Sequence of chain 1.A:
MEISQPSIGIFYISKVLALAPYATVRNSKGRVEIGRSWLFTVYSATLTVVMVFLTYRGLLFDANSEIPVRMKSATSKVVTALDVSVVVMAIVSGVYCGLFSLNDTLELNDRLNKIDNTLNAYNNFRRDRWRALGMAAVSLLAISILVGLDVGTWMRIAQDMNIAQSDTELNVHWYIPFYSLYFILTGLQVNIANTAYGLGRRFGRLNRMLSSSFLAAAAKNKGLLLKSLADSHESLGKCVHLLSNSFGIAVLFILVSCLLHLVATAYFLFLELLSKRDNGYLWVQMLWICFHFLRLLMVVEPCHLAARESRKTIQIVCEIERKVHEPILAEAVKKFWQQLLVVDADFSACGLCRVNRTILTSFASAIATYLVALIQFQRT

This small molecule binds to this protein.
Small molecule (SMILES): OC[C@H]1O[C@](O)(CO)[C@@H](O)[C@@H]1O

Binding-site contacts:
Ligand atom O2 contacts residue ARG70 of chain 1.A at 2.9 Å (salt-bridge).
Ligand atom O4 contacts residue THR310 of chain 1.A at 2.4 Å (h-bond).
Ligand atom O2 contacts residue ASP83 of chain 1.A at 2.1 Å (salt-bridge).
Ligand atom O1 contacts residue ASP150 of chain 1.A at 3.2 Å (salt-bridge).
Ligand atom O6 contacts residue PHE313 of chain 1.A at 3.4 Å.
Ligand atom C6 contacts residue GLN330 of chain 1.A at 3.0 Å.
Ligand atom C1 contacts residue PHE178 of chain 1.A at 3.8 Å (hydrophobic).
Ligand atom C4 contacts residue THR310 of chain 1.A at 3.0 Å.
Ligand atom O1 contacts residue ARG70 of chain 1.A at 3.0 Å (salt-bridge).
Ligand atom O6 contacts residue GLN330 of chain 1.A at 4.1 Å.
Ligand atom O5 contacts residue ASP83 of chain 1.A at 4.0 Å.
Ligand atom C6 contacts residue THR310 of chain 1.A at 3.1 Å.
Ligand atom O3 contacts residue TYR182 of chain 1.A at 2.3 Å (h-bond).
Ligand atom C6 contacts residue PHE313 of chain 1.A at 3.9 Å (hydrophobic).
Ligand atom C2 contacts residue ASP83 of chain 1.A at 3.2 Å.
Ligand atom C2 contacts residue TYR182 of chain 1.A at 4.0 Å (hydrophobic).
Ligand atom O6 contacts residue ASP83 of chain 1.A at 3.8 Å.
Ligand atom C1 contacts residue TRP333 of chain 1.A at 3.5 Å (hydrophobic).
Ligand atom C4 contacts residue TYR182 of chain 1.A at 4.1 Å (hydrophobic).
Ligand atom C5 contacts residue TRP333 of chain 1.A at 4.0 Å (hydrophobic).
Ligand atom O6 contacts residue THR310 of chain 1.A at 3.7 Å.
Ligand atom O5 contacts residue ARG70 of chain 1.A at 3.6 Å.
Ligand atom O1 contacts residue TYR179 of chain 1.A at 3.6 Å.
Ligand atom O2 contacts residue PHE178 of chain 1.A at 3.5 Å.
Ligand atom C3 contacts residue TYR182 of chain 1.A at 3.0 Å (hydrophobic).
Ligand atom O3 contacts residue PHE178 of chain 1.A at 3.9 Å.
Ligand atom C3 contacts residue ASP83 of chain 1.A at 3.3 Å.
Ligand atom O1 contacts residue PHE178 of chain 1.A at 3.4 Å.
Ligand atom O3 contacts residue ASP83 of chain 1.A at 2.5 Å (salt-bridge).
Ligand atom C3 contacts residue TRP333 of chain 1.A at 4.1 Å (hydrophobic).
Ligand atom C5 contacts residue THR310 of chain 1.A at 3.3 Å.
Ligand atom C4 contacts residue ASP83 of chain 1.A at 3.8 Å.
Ligand atom C4 contacts residue HIS337 of chain 1.A at 3.9 Å.
Ligand atom C1 contacts residue ASP150 of chain 1.A at 3.8 Å.
Ligand atom C2 contacts residue ARG70 of chain 1.A at 3.8 Å.
Ligand atom O4 contacts residue HIS337 of chain 1.A at 2.7 Å (h-bond).
Ligand atom O4 contacts residue TRP333 of chain 1.A at 3.5 Å.
Ligand atom C5 contacts residue GLN330 of chain 1.A at 3.9 Å.
Ligand atom C1 contacts residue TYR182 of chain 1.A at 3.8 Å (hydrophobic).
Ligand atom O3 contacts residue HIS306 of chain 1.A at 3.4 Å.